This protein binds this small molecule.
Small molecule (SMILES): CCCCC[C@H](CC(=O)NO)C(=O)N[C@H](C(=O)N1CCC[C@H]1CO)C(C)C

Binding-site contacts:
Ligand atom O20 contacts residue ARG98 of chain 1.B at 2.5 Å (salt-bridge).
Ligand atom C9 contacts residue HIS133 of chain 1.B at 3.6 Å.
Ligand atom O2 contacts residue HIS133 of chain 1.B at 3.2 Å (h-bond).
Ligand atom C10 contacts residue HIS133 of chain 1.B at 3.4 Å.
Ligand atom O4 contacts residue CYS91 of chain 1.B at 3.1 Å (h-bond).
Ligand atom C22 contacts residue ARG98 of chain 1.B at 3.6 Å.
Ligand atom O2 contacts residue CYS91 of chain 1.B at 3.4 Å (h-bond).
Ligand atom C3 contacts residue LEU92 of chain 1.B at 3.4 Å (hydrophobic).
Ligand atom O4 contacts residue NI1 of chain 1.G at 3.2 Å (h-bond).
Ligand atom C8 contacts residue GLY90 of chain 1.B at 3.3 Å.
Ligand atom C19 contacts residue ARG98 of chain 1.B at 3.2 Å.
Ligand atom O27 contacts residue GLU89 of chain 1.B at 3.4 Å.
Ligand atom N1 contacts residue GLY46 of chain 1.B at 3.1 Å (h-bond).
Ligand atom C3 contacts residue GLN51 of chain 1.B at 3.6 Å.
Ligand atom O4 contacts residue GLN51 of chain 1.B at 2.9 Å (h-bond).
Ligand atom O2 contacts residue HIS137 of chain 1.B at 2.6 Å (h-bond).
Ligand atom N1 contacts residue GLU134 of chain 1.B at 2.4 Å (salt-bridge).
Ligand atom C11 contacts residue CYS130 of chain 1.B at 3.2 Å (hydrophobic).
Ligand atom N21 contacts residue ARG98 of chain 1.B at 3.3 Å (salt-bridge).
Ligand atom O13 contacts residue GLY44 of chain 1.B at 3.0 Å.
Ligand atom C3 contacts residue NI1 of chain 1.G at 3.2 Å.
Ligand atom C3 contacts residue GLU134 of chain 1.B at 3.7 Å.
Ligand atom O13 contacts residue ILE45 of chain 1.B at 2.7 Å (h-bond).
Ligand atom C26 contacts residue ARG98 of chain 1.B at 2.9 Å.
Ligand atom N1 contacts residue NI1 of chain 1.G at 2.6 Å (h-bond).
Ligand atom C23 contacts residue ARG98 of chain 1.B at 3.3 Å.
Ligand atom O2 contacts residue NI1 of chain 1.G at 1.8 Å (h-bond).
Ligand atom C3 contacts residue GLY46 of chain 1.B at 3.2 Å.
Ligand atom C24 contacts residue ILE45 of chain 1.B at 3.6 Å (hydrophobic).
Ligand atom N1 contacts residue HIS133 of chain 1.B at 3.6 Å (h-bond).
Ligand atom O4 contacts residue LEU92 of chain 1.B at 2.5 Å (h-bond).
Ligand atom O2 contacts residue GLN51 of chain 1.B at 2.6 Å (h-bond).
Ligand atom C5 contacts residue GLY46 of chain 1.B at 2.8 Å.
Ligand atom N1 contacts residue GLN51 of chain 1.B at 3.4 Å (h-bond).
Ligand atom O27 contacts residue GLY90 of chain 1.B at 3.4 Å (h-bond).
Ligand atom O2 contacts residue GLU134 of chain 1.B at 2.7 Å (salt-bridge).
Ligand atom C25 contacts residue ILE45 of chain 1.B at 3.3 Å (hydrophobic).
Ligand atom C17 contacts residue LYS43 of chain 1.B at 3.4 Å.
Ligand atom C26 contacts residue GLY90 of chain 1.B at 3.3 Å.
Ligand atom C16 contacts residue LYS43 of chain 1.B at 3.6 Å.

Sequence of chain 1.B:
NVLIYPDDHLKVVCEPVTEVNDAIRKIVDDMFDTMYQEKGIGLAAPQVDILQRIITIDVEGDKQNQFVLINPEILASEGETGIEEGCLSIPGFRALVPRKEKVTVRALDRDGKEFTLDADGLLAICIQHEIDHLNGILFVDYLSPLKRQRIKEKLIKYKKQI